Binding-site contacts:
Ligand atom O4 contacts residue LEU750 of chain 1.C at 3.6 Å.
Ligand atom O2 contacts residue MET487 of chain 1.C at 3.2 Å.
Ligand atom C1 contacts residue PRO485 of chain 1.C at 3.6 Å (hydrophobic).
Ligand atom N3 contacts residue SER720 of chain 1.B at 3.7 Å.
Ligand atom N2 contacts residue SER720 of chain 1.B at 3.8 Å.
Ligand atom N1 contacts residue PRO485 of chain 1.C at 3.0 Å (h-bond).
Ligand atom C12 contacts residue PHE486 of chain 1.C at 3.8 Å (hydrophobic).
Ligand atom C2 contacts residue PRO485 of chain 1.C at 3.9 Å (hydrophobic).
Ligand atom CL contacts residue ASP751 of chain 1.C at 3.0 Å.
Ligand atom CL contacts residue LEU750 of chain 1.C at 3.2 Å.
Ligand atom O2 contacts residue PRO485 of chain 1.C at 3.6 Å.
Ligand atom C10 contacts residue SER720 of chain 1.B at 3.8 Å.
Ligand atom C6 contacts residue SER745 of chain 1.C at 3.7 Å.
Ligand atom C5 contacts residue ILE472 of chain 1.B at 3.8 Å (hydrophobic).
Ligand atom C7 contacts residue LEU742 of chain 1.C at 3.2 Å (hydrophobic).
Ligand atom C3 contacts residue GLY722 of chain 1.B at 3.9 Å.
Ligand atom S2 contacts residue LYS754 of chain 1.C at 3.8 Å.
Ligand atom C11 contacts residue MET487 of chain 1.C at 3.8 Å (hydrophobic).
Ligand atom C4 contacts residue GLY722 of chain 1.B at 3.1 Å.
Ligand atom N3 contacts residue ASP751 of chain 1.C at 3.8 Å.
Ligand atom C10 contacts residue SER745 of chain 1.C at 3.5 Å.
Ligand atom O4 contacts residue LYS754 of chain 1.C at 3.1 Å.
Ligand atom C3 contacts residue PRO485 of chain 1.B at 3.7 Å (hydrophobic).
Ligand atom O3 contacts residue LYS754 of chain 1.C at 3.9 Å.
Ligand atom C8 contacts residue PRO485 of chain 1.C at 3.7 Å (hydrophobic).
Ligand atom O2 contacts residue SER488 of chain 1.C at 2.6 Å (h-bond).
Ligand atom S1 contacts residue SER488 of chain 1.C at 3.2 Å (h-bond).
Ligand atom C11 contacts residue PHE486 of chain 1.C at 3.9 Å (hydrophobic).
Ligand atom C7 contacts residue LYS484 of chain 1.C at 3.9 Å.
Ligand atom C4 contacts residue LYS721 of chain 1.B at 3.8 Å.
Ligand atom N2 contacts residue SER745 of chain 1.C at 2.9 Å (h-bond).
Ligand atom C11 contacts residue SER720 of chain 1.B at 3.8 Å.
Ligand atom C7 contacts residue ILE472 of chain 1.B at 3.7 Å (hydrophobic).
Ligand atom O3 contacts residue SER488 of chain 1.C at 3.8 Å.
Ligand atom O4 contacts residue MET487 of chain 1.C at 3.8 Å.
Ligand atom C12 contacts residue SER720 of chain 1.B at 3.9 Å.
Ligand atom O1 contacts residue SER488 of chain 1.C at 3.0 Å (h-bond).
Ligand atom C14 contacts residue SER745 of chain 1.C at 3.2 Å.
Ligand atom C6 contacts residue LEU742 of chain 1.C at 3.9 Å (hydrophobic).
Ligand atom C5 contacts residue LEU742 of chain 1.C at 3.7 Å (hydrophobic).

Sequence of chain 1.C:
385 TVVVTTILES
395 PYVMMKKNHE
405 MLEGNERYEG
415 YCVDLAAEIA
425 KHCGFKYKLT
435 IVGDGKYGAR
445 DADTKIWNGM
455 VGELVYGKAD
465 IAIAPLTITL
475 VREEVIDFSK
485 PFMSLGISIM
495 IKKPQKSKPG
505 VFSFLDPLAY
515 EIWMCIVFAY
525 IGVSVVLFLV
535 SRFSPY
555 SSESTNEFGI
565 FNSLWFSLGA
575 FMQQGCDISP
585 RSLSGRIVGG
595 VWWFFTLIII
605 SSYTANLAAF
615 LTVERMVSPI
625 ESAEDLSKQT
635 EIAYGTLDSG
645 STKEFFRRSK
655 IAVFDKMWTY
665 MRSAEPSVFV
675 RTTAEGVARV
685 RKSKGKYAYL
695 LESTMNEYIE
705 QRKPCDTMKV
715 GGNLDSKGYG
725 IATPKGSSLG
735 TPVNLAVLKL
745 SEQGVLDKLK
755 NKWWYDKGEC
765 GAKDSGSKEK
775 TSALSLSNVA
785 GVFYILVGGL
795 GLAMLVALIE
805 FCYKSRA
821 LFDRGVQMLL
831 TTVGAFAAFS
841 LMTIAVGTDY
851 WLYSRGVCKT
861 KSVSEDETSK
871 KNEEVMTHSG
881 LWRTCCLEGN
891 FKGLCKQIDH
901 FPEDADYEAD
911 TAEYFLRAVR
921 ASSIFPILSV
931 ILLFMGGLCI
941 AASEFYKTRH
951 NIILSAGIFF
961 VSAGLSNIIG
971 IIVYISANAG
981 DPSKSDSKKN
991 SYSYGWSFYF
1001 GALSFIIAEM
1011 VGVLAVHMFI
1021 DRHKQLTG

A small-molecule ligand and the protein it binds are described below.
Small molecule (SMILES): NS(=O)(=O)c1cc2c(cc1Cl)N[C@H]([C@H]1C[C@H]3C=C[C@@H]1C3)NS2(=O)=O

Sequence of chain 1.B:
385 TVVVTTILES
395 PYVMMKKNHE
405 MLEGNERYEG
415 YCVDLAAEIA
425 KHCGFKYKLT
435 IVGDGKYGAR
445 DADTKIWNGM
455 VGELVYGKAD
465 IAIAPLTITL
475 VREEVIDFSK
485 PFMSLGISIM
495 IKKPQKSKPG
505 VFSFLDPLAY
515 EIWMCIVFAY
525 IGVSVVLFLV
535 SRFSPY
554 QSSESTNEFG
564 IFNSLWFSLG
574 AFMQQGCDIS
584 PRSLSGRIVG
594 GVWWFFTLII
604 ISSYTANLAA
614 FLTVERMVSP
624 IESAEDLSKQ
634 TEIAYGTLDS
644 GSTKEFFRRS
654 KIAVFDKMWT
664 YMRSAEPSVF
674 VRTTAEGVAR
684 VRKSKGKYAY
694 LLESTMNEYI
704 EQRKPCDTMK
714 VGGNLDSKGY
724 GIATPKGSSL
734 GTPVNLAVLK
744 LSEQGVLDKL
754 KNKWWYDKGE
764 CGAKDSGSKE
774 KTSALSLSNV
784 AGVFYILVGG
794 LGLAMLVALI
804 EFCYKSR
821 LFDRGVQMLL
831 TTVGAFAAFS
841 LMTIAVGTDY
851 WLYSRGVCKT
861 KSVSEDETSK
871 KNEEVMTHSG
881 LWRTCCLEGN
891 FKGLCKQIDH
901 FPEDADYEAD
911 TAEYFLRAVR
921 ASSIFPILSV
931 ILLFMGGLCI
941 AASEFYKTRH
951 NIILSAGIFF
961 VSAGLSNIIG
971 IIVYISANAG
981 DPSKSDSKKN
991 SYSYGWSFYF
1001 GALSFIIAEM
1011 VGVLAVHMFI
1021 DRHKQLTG